Sequence of chain 1.A:
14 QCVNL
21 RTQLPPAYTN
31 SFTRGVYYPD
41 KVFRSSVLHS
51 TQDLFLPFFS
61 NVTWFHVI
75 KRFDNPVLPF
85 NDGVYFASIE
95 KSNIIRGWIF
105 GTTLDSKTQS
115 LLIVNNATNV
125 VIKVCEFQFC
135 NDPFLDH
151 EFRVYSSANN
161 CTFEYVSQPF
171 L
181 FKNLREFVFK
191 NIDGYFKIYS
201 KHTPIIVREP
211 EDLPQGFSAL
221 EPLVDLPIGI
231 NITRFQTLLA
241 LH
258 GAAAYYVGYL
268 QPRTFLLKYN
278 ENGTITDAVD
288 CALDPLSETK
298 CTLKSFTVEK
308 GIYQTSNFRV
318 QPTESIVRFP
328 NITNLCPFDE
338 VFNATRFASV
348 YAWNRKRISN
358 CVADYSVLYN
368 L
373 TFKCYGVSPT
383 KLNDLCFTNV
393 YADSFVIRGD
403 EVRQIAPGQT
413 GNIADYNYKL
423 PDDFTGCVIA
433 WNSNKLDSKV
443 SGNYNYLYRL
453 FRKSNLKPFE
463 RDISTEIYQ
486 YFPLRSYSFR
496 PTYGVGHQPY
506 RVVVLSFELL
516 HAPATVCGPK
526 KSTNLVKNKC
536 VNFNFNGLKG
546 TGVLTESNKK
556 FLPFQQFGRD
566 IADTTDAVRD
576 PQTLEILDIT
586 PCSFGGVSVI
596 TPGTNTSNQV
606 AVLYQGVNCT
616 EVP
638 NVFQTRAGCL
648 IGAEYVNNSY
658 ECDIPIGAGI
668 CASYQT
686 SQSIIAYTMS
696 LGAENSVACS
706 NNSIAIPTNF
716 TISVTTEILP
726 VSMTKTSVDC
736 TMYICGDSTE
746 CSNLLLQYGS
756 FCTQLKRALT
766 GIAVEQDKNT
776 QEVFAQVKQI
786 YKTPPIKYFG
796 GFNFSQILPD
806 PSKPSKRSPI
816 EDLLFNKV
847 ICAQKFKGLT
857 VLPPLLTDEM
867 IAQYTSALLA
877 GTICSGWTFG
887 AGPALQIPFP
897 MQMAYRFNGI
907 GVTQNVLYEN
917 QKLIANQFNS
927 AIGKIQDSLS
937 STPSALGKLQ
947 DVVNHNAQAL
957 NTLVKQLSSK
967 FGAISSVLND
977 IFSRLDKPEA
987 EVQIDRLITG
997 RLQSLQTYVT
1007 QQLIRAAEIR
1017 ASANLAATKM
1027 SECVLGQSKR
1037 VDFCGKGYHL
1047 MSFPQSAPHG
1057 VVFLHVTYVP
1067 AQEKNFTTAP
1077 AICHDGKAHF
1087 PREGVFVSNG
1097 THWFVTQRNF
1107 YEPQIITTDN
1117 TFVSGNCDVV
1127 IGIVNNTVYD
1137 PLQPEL

Binding-site contacts:
Ligand atom C7 contacts residue ASN160 of chain 1.A at 3.7 Å.
Ligand atom C2 contacts residue ASN160 of chain 1.A at 2.5 Å.
Ligand atom C1 contacts residue ASN160 of chain 1.A at 1.5 Å.
Ligand atom C4 contacts residue ASN160 of chain 1.A at 4.3 Å.
Ligand atom C3 contacts residue ASN160 of chain 1.A at 3.9 Å.
Ligand atom O7 contacts residue ASN160 of chain 1.A at 4.0 Å.
Ligand atom C5 contacts residue ASN160 of chain 1.A at 3.8 Å.
Ligand atom O5 contacts residue ASN160 of chain 1.A at 2.4 Å (h-bond).
Ligand atom O7 contacts residue ASN159 of chain 1.A at 3.5 Å.
Ligand atom N2 contacts residue ASN160 of chain 1.A at 2.9 Å (h-bond).

The small molecule below binds the protein below.
Small molecule (SMILES): CC(=O)N[C@@H]1[C@@H](O)[C@H](O)[C@@H](CO)O[C@H]1O